Sequence of chain 1.A:
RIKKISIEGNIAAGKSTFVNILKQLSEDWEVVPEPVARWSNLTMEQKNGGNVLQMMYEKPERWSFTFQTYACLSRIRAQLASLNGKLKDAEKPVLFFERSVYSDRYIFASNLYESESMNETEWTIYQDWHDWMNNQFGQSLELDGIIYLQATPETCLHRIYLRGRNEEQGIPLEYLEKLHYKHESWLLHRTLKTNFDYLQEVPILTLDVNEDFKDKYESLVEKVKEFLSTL

Binding-site contacts:
Ligand atom CAW contacts residue MET105 of chain 1.A at 3.8 Å (hydrophobic).
Ligand atom CAB contacts residue 2Y71 of chain 1.D at 3.8 Å.
Ligand atom OAP contacts residue PRO109 of chain 1.A at 3.6 Å.
Ligand atom CAG contacts residue 2Y71 of chain 1.D at 3.3 Å.
Ligand atom CAH contacts residue 2Y71 of chain 1.D at 3.5 Å.
Ligand atom CAY contacts residue 2Y71 of chain 1.D at 3.7 Å.
Ligand atom CAW contacts residue 2Y71 of chain 1.D at 3.4 Å.
Ligand atom C2 contacts residue PHE157 of chain 1.A at 3.6 Å (hydrophobic).
Ligand atom CBA contacts residue MET105 of chain 1.A at 3.7 Å (hydrophobic).
Ligand atom CAX contacts residue 2Y71 of chain 1.D at 3.5 Å.
Ligand atom NAO contacts residue TYR224 of chain 1.A at 3.2 Å (h-bond).
Ligand atom CAL contacts residue LEU161 of chain 1.A at 3.6 Å (hydrophobic).
Ligand atom CAC contacts residue TYR224 of chain 1.A at 3.4 Å (hydrophobic).
Ligand atom OAP contacts residue 2Y71 of chain 1.D at 3.8 Å.
Ligand atom C2 contacts residue PHE116 of chain 1.A at 3.8 Å (hydrophobic).
Ligand atom CAJ contacts residue MET105 of chain 1.A at 3.6 Å (hydrophobic).
Ligand atom C6 contacts residue ASP153 of chain 1.A at 3.7 Å.
Ligand atom CAK contacts residue SER166 of chain 1.A at 3.4 Å.
Ligand atom NAE contacts residue VAL75 of chain 1.A at 3.6 Å.
Ligand atom C5 contacts residue PHE157 of chain 1.A at 3.5 Å (hydrophobic).
Ligand atom NAO contacts residue 2Y71 of chain 1.D at 3.8 Å.
Ligand atom N1 contacts residue GLN117 of chain 1.A at 2.9 Å (h-bond).
Ligand atom N1 contacts residue PHE157 of chain 1.A at 3.3 Å.
Ligand atom CBA contacts residue 2Y71 of chain 1.D at 3.7 Å.
Ligand atom NAE contacts residue ARG148 of chain 1.A at 3.3 Å (salt-bridge).
Ligand atom FAF contacts residue ASN160 of chain 1.A at 3.4 Å.
Ligand atom SAR contacts residue GLN117 of chain 1.A at 3.6 Å (h-bond).
Ligand atom NAD contacts residue ASP153 of chain 1.A at 2.8 Å (salt-bridge).
Ligand atom CAB contacts residue LEU102 of chain 1.A at 3.2 Å (hydrophobic).
Ligand atom CAK contacts residue LEU161 of chain 1.A at 3.5 Å (hydrophobic).
Ligand atom CAJ contacts residue 2Y71 of chain 1.D at 3.7 Å.
Ligand atom NAD contacts residue PHE157 of chain 1.A at 3.8 Å.
Ligand atom FAF contacts residue SER164 of chain 1.A at 2.9 Å.
Ligand atom C6 contacts residue PHE157 of chain 1.A at 3.4 Å (hydrophobic).
Ligand atom FAF contacts residue LEU161 of chain 1.A at 3.5 Å.
Ligand atom NAD contacts residue GLN117 of chain 1.A at 3.1 Å (h-bond).
Ligand atom CAL contacts residue TYR224 of chain 1.A at 3.4 Å (hydrophobic).
Ligand atom CAK contacts residue SER164 of chain 1.A at 3.4 Å.
Ligand atom C2 contacts residue GLN117 of chain 1.A at 3.6 Å.
Ligand atom NAE contacts residue GLU73 of chain 1.A at 2.9 Å (salt-bridge).

A small-molecule ligand and the protein it binds are described below.
Small molecule (SMILES): COc1ccc(-c2nc([C@@H](C)Sc3nc(N)cc(N)n3)c(C)s2)cc1OCCF